Sequence of chain 1.A:
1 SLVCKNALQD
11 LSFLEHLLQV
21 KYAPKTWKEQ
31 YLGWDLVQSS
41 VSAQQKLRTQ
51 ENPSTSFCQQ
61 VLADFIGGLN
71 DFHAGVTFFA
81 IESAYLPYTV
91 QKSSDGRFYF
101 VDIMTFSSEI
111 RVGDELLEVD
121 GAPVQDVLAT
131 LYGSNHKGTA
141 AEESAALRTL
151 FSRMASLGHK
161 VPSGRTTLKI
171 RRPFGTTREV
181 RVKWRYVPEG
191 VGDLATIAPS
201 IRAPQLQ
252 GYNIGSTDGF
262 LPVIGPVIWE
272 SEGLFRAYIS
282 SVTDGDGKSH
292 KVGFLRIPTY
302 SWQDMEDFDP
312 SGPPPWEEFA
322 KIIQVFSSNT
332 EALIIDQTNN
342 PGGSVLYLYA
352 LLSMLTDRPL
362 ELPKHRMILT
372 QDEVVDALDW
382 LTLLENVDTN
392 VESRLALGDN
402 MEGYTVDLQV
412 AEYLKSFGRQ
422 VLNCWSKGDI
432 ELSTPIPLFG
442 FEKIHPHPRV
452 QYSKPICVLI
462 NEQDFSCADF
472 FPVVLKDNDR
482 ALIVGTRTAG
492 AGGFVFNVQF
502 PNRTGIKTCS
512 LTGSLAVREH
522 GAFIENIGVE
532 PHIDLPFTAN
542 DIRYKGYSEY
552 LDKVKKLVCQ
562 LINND

Binding-site contacts:
Ligand atom C9 contacts residue SER467 of chain 1.A at 2.5 Å.
Ligand atom C18 contacts residue HIS73 of chain 1.A at 4.4 Å.
Ligand atom C12 contacts residue VAL346 of chain 1.A at 4.0 Å (hydrophobic).
Ligand atom O2 contacts residue PRO342 of chain 1.A at 4.3 Å.
Ligand atom C11 contacts residue CYS468 of chain 1.A at 4.3 Å (hydrophobic).
Ligand atom C11 contacts residue VAL346 of chain 1.A at 3.6 Å (hydrophobic).
Ligand atom O19 contacts residue SER467 of chain 1.A at 2.3 Å (h-bond).
Ligand atom O17 contacts residue VAL496 of chain 1.A at 3.8 Å.
Ligand atom C12 contacts residue SER467 of chain 1.A at 3.7 Å.
Ligand atom N8 contacts residue GLY344 of chain 1.A at 3.0 Å (h-bond).
Ligand atom C11 contacts residue SER467 of chain 1.A at 3.5 Å.
Ligand atom C12 contacts residue GLY494 of chain 1.A at 4.3 Å.
Ligand atom O19 contacts residue GLY344 of chain 1.A at 2.4 Å (h-bond).
Ligand atom C18 contacts residue SER467 of chain 1.A at 1.4 Å.
Ligand atom C18 contacts residue CYS468 of chain 1.A at 3.6 Å (hydrophobic).
Ligand atom C9 contacts residue GLY344 of chain 1.A at 3.8 Å.
Ligand atom O19 contacts residue CYS468 of chain 1.A at 3.4 Å (h-bond).
Ligand atom C18 contacts residue GLY344 of chain 1.A at 3.6 Å.
Ligand atom O17 contacts residue PHE495 of chain 1.A at 3.6 Å.
Ligand atom C3 contacts residue HIS73 of chain 1.A at 3.3 Å.
Ligand atom C6 contacts residue GLY344 of chain 1.A at 4.2 Å.
Ligand atom C10 contacts residue SER467 of chain 1.A at 2.9 Å.
Ligand atom C11 contacts residue GLY344 of chain 1.A at 4.0 Å.
Ligand atom C16 contacts residue CYS468 of chain 1.A at 2.9 Å (hydrophobic).
Ligand atom C16 contacts residue GLY344 of chain 1.A at 2.8 Å.
Ligand atom O17 contacts residue SER467 of chain 1.A at 4.2 Å.
Ligand atom C16 contacts residue VAL346 of chain 1.A at 3.1 Å (hydrophobic).
Ligand atom O17 contacts residue GLY494 of chain 1.A at 4.2 Å.
Ligand atom C10 contacts residue GLY494 of chain 1.A at 4.2 Å.
Ligand atom C3 contacts residue VAL496 of chain 1.A at 3.8 Å (hydrophobic).
Ligand atom C20 contacts residue VAL496 of chain 1.A at 3.8 Å (hydrophobic).
Ligand atom C12 contacts residue PHE471 of chain 1.A at 3.6 Å (hydrophobic).
Ligand atom C5 contacts residue VAL496 of chain 1.A at 3.5 Å (hydrophobic).
Ligand atom C16 contacts residue SER467 of chain 1.A at 3.5 Å.
Ligand atom O2 contacts residue SER467 of chain 1.A at 3.2 Å (h-bond).
Ligand atom O2 contacts residue HIS73 of chain 1.A at 3.4 Å (h-bond).
Ligand atom C3 contacts residue SER467 of chain 1.A at 3.0 Å.
Ligand atom N8 contacts residue SER467 of chain 1.A at 3.7 Å.
Ligand atom O19 contacts residue PRO342 of chain 1.A at 4.2 Å.
Ligand atom O19 contacts residue GLY343 of chain 1.A at 3.2 Å.

A protein and the small-molecule ligand that binds it are described below.
Small molecule (SMILES): CC(=O)NC(CSC(=O)[C@]1([C@@H](O)C(C)C)NC(=O)[C@H](C)[C@@H]1O)C(=O)O